Sequence of chain 1.A:
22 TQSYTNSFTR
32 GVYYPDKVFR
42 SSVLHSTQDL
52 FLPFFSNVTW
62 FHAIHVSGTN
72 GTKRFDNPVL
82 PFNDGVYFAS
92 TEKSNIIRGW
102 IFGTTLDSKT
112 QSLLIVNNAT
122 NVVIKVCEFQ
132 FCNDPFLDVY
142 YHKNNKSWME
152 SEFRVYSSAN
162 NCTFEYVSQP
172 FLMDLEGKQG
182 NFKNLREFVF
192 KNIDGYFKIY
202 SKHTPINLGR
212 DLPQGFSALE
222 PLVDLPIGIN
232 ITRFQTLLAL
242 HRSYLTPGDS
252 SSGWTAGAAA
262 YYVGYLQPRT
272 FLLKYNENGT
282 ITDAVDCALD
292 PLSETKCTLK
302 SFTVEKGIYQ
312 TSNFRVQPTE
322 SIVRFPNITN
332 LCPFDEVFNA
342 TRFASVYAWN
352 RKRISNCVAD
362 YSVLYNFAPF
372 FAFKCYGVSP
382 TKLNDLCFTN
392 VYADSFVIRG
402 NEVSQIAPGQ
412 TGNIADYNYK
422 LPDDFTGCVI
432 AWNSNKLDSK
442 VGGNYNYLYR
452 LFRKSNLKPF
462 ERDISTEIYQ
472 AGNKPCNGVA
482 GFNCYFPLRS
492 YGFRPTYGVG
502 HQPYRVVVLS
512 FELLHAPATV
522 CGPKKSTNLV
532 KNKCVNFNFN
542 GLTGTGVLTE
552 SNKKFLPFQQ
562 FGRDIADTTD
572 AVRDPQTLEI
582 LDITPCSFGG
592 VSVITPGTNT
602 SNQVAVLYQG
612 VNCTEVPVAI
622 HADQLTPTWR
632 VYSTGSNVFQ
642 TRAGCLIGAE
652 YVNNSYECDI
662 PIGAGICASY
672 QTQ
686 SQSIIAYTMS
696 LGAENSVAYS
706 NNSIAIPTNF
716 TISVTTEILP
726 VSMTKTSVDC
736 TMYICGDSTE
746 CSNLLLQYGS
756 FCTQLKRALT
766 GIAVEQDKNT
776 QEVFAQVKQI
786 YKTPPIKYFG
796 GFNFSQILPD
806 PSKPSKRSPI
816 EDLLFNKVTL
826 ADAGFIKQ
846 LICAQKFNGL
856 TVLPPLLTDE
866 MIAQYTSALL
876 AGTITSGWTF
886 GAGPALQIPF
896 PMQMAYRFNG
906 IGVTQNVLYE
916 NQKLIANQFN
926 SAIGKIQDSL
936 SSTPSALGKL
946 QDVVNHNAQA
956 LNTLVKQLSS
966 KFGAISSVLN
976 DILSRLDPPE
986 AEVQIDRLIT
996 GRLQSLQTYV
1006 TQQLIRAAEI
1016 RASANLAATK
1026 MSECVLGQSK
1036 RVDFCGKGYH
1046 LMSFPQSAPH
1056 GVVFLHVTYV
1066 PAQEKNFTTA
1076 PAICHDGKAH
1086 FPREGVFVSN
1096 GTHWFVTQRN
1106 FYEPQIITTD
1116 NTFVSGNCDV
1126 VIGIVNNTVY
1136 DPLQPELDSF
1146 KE

A small-molecule ligand and the protein it binds are described below.
Small molecule (SMILES): CC(=O)N[C@H]1[C@H](O[C@H]2[C@H](O)[C@@H](NC(C)=O)CO[C@@H]2CO)O[C@H](CO)[C@@H](O)[C@@H]1O

Binding-site contacts:
Ligand atom C2 contacts residue PHE368 of chain 1.A at 3.8 Å (hydrophobic).
Ligand atom C2 contacts residue ASN367 of chain 1.A at 4.3 Å.
Ligand atom O6 contacts residue ASN367 of chain 1.A at 4.1 Å.
Ligand atom C1 contacts residue ASN340 of chain 1.A at 1.4 Å.
Ligand atom C6 contacts residue PHE368 of chain 1.A at 3.8 Å (hydrophobic).
Ligand atom O7 contacts residue ASN340 of chain 1.A at 4.4 Å.
Ligand atom C1 contacts residue PHE368 of chain 1.A at 3.8 Å (hydrophobic).
Ligand atom C7 contacts residue ASN340 of chain 1.A at 3.9 Å.
Ligand atom C2 contacts residue ASN340 of chain 1.A at 2.5 Å.
Ligand atom O5 contacts residue ASN367 of chain 1.A at 4.1 Å.
Ligand atom C6 contacts residue ASN367 of chain 1.A at 4.0 Å.
Ligand atom C8 contacts residue ASP336 of chain 1.A at 3.6 Å.
Ligand atom O5 contacts residue ASN340 of chain 1.A at 2.4 Å (h-bond).
Ligand atom N2 contacts residue ASN340 of chain 1.A at 2.8 Å (h-bond).
Ligand atom C4 contacts residue ASN340 of chain 1.A at 4.3 Å.
Ligand atom O7 contacts residue ASN367 of chain 1.A at 3.8 Å.
Ligand atom C3 contacts residue ASN340 of chain 1.A at 3.8 Å.
Ligand atom C8 contacts residue PHE368 of chain 1.A at 3.8 Å (hydrophobic).
Ligand atom N2 contacts residue PHE368 of chain 1.A at 3.2 Å.
Ligand atom O3 contacts residue PHE368 of chain 1.A at 4.4 Å.
Ligand atom O4 contacts residue ASN367 of chain 1.A at 3.5 Å (h-bond).
Ligand atom C5 contacts residue ASN340 of chain 1.A at 3.7 Å.
Ligand atom C3 contacts residue PHE368 of chain 1.A at 3.6 Å (hydrophobic).
Ligand atom C1 contacts residue ASN367 of chain 1.A at 4.2 Å.
Ligand atom O5 contacts residue PHE368 of chain 1.A at 4.1 Å.
Ligand atom C7 contacts residue PHE368 of chain 1.A at 3.9 Å (hydrophobic).
Ligand atom O4 contacts residue PHE368 of chain 1.A at 4.4 Å.
Ligand atom C5 contacts residue PHE368 of chain 1.A at 3.5 Å (hydrophobic).